Sequence of chain 1.A:
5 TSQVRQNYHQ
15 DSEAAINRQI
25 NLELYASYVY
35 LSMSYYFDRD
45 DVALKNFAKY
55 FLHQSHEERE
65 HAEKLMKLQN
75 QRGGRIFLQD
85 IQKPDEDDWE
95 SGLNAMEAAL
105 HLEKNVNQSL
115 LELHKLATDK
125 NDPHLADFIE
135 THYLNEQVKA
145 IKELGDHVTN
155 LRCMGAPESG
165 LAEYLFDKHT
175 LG

Sequence of chain 1.C:
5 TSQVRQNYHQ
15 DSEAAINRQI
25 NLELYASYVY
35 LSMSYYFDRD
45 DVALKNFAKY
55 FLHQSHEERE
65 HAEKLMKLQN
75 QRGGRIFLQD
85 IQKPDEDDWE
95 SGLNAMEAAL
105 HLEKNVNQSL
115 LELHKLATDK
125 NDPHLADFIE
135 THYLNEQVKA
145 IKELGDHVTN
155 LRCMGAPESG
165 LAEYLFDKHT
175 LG

Binding-site contacts:
Ligand atom O19 contacts residue CYS157 of chain 1.C at 3.2 Å (h-bond).
Ligand atom C21 contacts residue CYS157 of chain 1.C at 2.8 Å (hydrophobic).
Ligand atom C21 contacts residue ASP45 of chain 1.A at 4.1 Å.
Ligand atom C22 contacts residue CYS157 of chain 1.C at 4.0 Å (hydrophobic).
Ligand atom N17 contacts residue CYS157 of chain 1.C at 4.0 Å.
Ligand atom C20 contacts residue CYS157 of chain 1.C at 1.8 Å (hydrophobic).
Ligand atom C18 contacts residue CYS157 of chain 1.C at 2.8 Å (hydrophobic).

The protein below binds the small molecule below.
Small molecule (SMILES): CCCCSC(=S)SC(C)(C)C(=O)NCCN1C(=O)CCC1=O